Binding-site contacts:
Ligand atom O8 contacts residue THR56 of chain 1.B at 2.6 Å (h-bond).
Ligand atom O10 contacts residue LEU100 of chain 1.B at 4.0 Å.
Ligand atom O8 contacts residue PHE21 of chain 1.B at 3.5 Å.
Ligand atom C1 contacts residue HIS55 of chain 1.B at 3.6 Å.
Ligand atom O7 contacts residue HEM1 of chain 1.J at 2.7 Å (h-bond).
Ligand atom C2 contacts residue PHE21 of chain 1.B at 3.5 Å (hydrophobic).
Ligand atom C4 contacts residue PHE35 of chain 1.B at 4.2 Å (hydrophobic).
Ligand atom C2 contacts residue TYR38 of chain 1.B at 3.9 Å (hydrophobic).
Ligand atom O7 contacts residue HIS55 of chain 1.B at 3.1 Å.
Ligand atom O10 contacts residue VAL59 of chain 1.B at 3.8 Å.
Ligand atom C1 contacts residue HEM1 of chain 1.J at 3.6 Å.
Ligand atom N9 contacts residue PHE21 of chain 1.B at 3.4 Å.
Ligand atom C5 contacts residue PHE21 of chain 1.B at 4.3 Å (hydrophobic).
Ligand atom O11 contacts residue PHE60 of chain 1.B at 3.5 Å.
Ligand atom O11 contacts residue PHE21 of chain 1.B at 3.1 Å.
Ligand atom C5 contacts residue PHE35 of chain 1.B at 3.6 Å (hydrophobic).
Ligand atom C4 contacts residue VAL59 of chain 1.B at 3.6 Å (hydrophobic).
Ligand atom C4 contacts residue PHE21 of chain 1.B at 3.5 Å (hydrophobic).
Ligand atom O10 contacts residue PHE21 of chain 1.B at 3.8 Å.
Ligand atom C3 contacts residue THR56 of chain 1.B at 3.7 Å.
Ligand atom O10 contacts residue HEM1 of chain 1.J at 3.4 Å.
Ligand atom C1 contacts residue TYR38 of chain 1.B at 3.8 Å (hydrophobic).
Ligand atom C2 contacts residue HIS55 of chain 1.B at 3.8 Å.
Ligand atom O7 contacts residue TYR38 of chain 1.B at 2.8 Å (h-bond).
Ligand atom C3 contacts residue VAL59 of chain 1.B at 4.1 Å (hydrophobic).
Ligand atom C1 contacts residue PHE21 of chain 1.B at 4.3 Å (hydrophobic).
Ligand atom O8 contacts residue HIS55 of chain 1.B at 3.5 Å.
Ligand atom O7 contacts residue PHE35 of chain 1.B at 4.0 Å.
Ligand atom C5 contacts residue HEM1 of chain 1.J at 3.7 Å.
Ligand atom C5 contacts residue VAL59 of chain 1.B at 3.7 Å (hydrophobic).
Ligand atom C6 contacts residue PHE35 of chain 1.B at 3.2 Å (hydrophobic).
Ligand atom N9 contacts residue VAL59 of chain 1.B at 3.6 Å.
Ligand atom O8 contacts residue PHE52 of chain 1.B at 3.6 Å.
Ligand atom C1 contacts residue PHE35 of chain 1.B at 3.6 Å (hydrophobic).
Ligand atom O8 contacts residue TYR38 of chain 1.B at 3.1 Å (h-bond).
Ligand atom C2 contacts residue THR56 of chain 1.B at 3.5 Å.
Ligand atom C3 contacts residue PHE21 of chain 1.B at 3.3 Å (hydrophobic).
Ligand atom C6 contacts residue VAL59 of chain 1.B at 4.2 Å (hydrophobic).
Ligand atom C6 contacts residue HEM1 of chain 1.J at 3.6 Å.
Ligand atom O11 contacts residue VAL59 of chain 1.B at 3.5 Å.

A small-molecule ligand and the protein it binds are described below.
Small molecule (SMILES): O=[N+]([O-])c1ccc(O)c(O)c1

Sequence of chain 1.B:
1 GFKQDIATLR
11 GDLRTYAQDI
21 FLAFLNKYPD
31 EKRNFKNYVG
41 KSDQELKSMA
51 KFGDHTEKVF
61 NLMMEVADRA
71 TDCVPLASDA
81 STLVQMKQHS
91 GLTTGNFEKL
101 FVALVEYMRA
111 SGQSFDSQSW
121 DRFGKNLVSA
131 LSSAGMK